Sequence of chain 1.A:
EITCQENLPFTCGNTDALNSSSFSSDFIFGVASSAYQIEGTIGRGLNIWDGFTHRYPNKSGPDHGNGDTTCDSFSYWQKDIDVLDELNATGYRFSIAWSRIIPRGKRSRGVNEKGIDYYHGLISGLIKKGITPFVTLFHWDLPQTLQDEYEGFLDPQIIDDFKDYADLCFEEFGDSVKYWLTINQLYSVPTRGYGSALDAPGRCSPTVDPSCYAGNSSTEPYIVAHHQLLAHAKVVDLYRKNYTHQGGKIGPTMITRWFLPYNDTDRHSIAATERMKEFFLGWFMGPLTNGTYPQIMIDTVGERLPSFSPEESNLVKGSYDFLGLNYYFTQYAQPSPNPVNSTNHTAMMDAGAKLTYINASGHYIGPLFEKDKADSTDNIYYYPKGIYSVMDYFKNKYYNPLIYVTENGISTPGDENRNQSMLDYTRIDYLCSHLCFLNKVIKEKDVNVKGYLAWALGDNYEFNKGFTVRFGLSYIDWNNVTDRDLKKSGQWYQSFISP

A protein and the small-molecule ligand that binds it are described below.
Small molecule (SMILES): CC(=O)N[C@H]1[C@H](O[C@H]2[C@H](O[C@@H]3O[C@@H](C)[C@@H](O)[C@@H](O)[C@@H]3O)[C@@H](NC(C)=O)CO[C@@H]2CO)O[C@H](CO)[C@@H](O[C@@H]2O[C@H](CO[C@H]3OC(CO)[C@@H](O)[C@H](O)[C@@H]3O)[C@@H](O)[C@H](O[C@H]3O[C@H](CO)[C@@H](O)[C@H](O)[C@@H]3O)[C@@H]2O[C@@H]2OC[C@@H](O)[C@H](O)[C@H]2O)[C@@H]1O

Binding-site contacts:
Ligand atom O5 contacts residue ASN292 of chain 1.A at 2.4 Å (h-bond).
Ligand atom O6 contacts residue GLN297 of chain 1.A at 3.0 Å (h-bond).
Ligand atom C6 contacts residue GLN297 of chain 1.A at 3.4 Å.
Ligand atom N2 contacts residue ASN292 of chain 1.A at 2.9 Å (h-bond).
Ligand atom C1 contacts residue ASN292 of chain 1.A at 1.7 Å.
Ligand atom O7 contacts residue ASN292 of chain 1.A at 3.7 Å.
Ligand atom O6 contacts residue GLN297 of chain 1.A at 2.6 Å (h-bond).
Ligand atom C5 contacts residue ASN292 of chain 1.A at 3.7 Å.
Ligand atom O6 contacts residue ILE300 of chain 1.A at 4.1 Å.
Ligand atom C3 contacts residue GLN297 of chain 1.A at 3.4 Å.
Ligand atom C6 contacts residue THR294 of chain 1.A at 4.1 Å.
Ligand atom O5 contacts residue THR294 of chain 1.A at 3.4 Å.
Ligand atom C6 contacts residue ILE300 of chain 1.A at 3.5 Å (hydrophobic).
Ligand atom C5 contacts residue THR294 of chain 1.A at 4.3 Å.
Ligand atom C4 contacts residue ASN292 of chain 1.A at 4.2 Å.
Ligand atom C7 contacts residue THR294 of chain 1.A at 4.2 Å.
Ligand atom O7 contacts residue THR294 of chain 1.A at 3.5 Å (h-bond).
Ligand atom O4 contacts residue ILE300 of chain 1.A at 4.5 Å.
Ligand atom C6 contacts residue GLN297 of chain 1.A at 3.8 Å.
Ligand atom C2 contacts residue THR294 of chain 1.A at 3.6 Å.
Ligand atom O7 contacts residue TYR295 of chain 1.A at 4.4 Å.
Ligand atom C3 contacts residue ASN292 of chain 1.A at 3.9 Å.
Ligand atom C7 contacts residue ASN292 of chain 1.A at 3.5 Å.
Ligand atom O3 contacts residue GLN297 of chain 1.A at 2.8 Å (h-bond).
Ligand atom C2 contacts residue ASN292 of chain 1.A at 2.6 Å.
Ligand atom O6 contacts residue ILE300 of chain 1.A at 3.8 Å.
Ligand atom N2 contacts residue THR294 of chain 1.A at 4.3 Å.
Ligand atom C8 contacts residue ASN292 of chain 1.A at 4.5 Å.
Ligand atom C2 contacts residue GLN297 of chain 1.A at 4.2 Å.
Ligand atom C1 contacts residue THR294 of chain 1.A at 3.6 Å.
Ligand atom O2 contacts residue GLN297 of chain 1.A at 3.7 Å.